This small molecule binds to this protein.
Small molecule (SMILES): CC(=O)N[C@@H]1[C@@H](O)[C@H](O)[C@@H](CO)O[C@H]1O

Binding-site contacts:
Ligand atom C5 contacts residue ASN122 of chain 1.D at 3.6 Å.
Ligand atom O7 contacts residue ASN122 of chain 1.D at 3.9 Å.
Ligand atom C8 contacts residue LYS133 of chain 1.D at 3.8 Å.
Ligand atom O7 contacts residue GLN100 of chain 1.D at 3.8 Å.
Ligand atom N2 contacts residue ASN122 of chain 1.D at 3.0 Å (h-bond).
Ligand atom C8 contacts residue GLN100 of chain 1.D at 3.9 Å.
Ligand atom C1 contacts residue ASN122 of chain 1.D at 1.4 Å.
Ligand atom C8 contacts residue PHE121 of chain 1.D at 3.6 Å (hydrophobic).
Ligand atom C2 contacts residue ASN122 of chain 1.D at 2.5 Å.
Ligand atom C8 contacts residue SER120 of chain 1.D at 3.5 Å.
Ligand atom C7 contacts residue GLN100 of chain 1.D at 4.1 Å.
Ligand atom C4 contacts residue ASN122 of chain 1.D at 4.2 Å.
Ligand atom C3 contacts residue ASN122 of chain 1.D at 3.8 Å.
Ligand atom C7 contacts residue PHE121 of chain 1.D at 4.4 Å (hydrophobic).
Ligand atom C7 contacts residue ASN122 of chain 1.D at 3.6 Å.
Ligand atom C8 contacts residue ASN122 of chain 1.D at 4.0 Å.
Ligand atom O5 contacts residue ASN122 of chain 1.D at 2.3 Å (h-bond).

Sequence of chain 1.D:
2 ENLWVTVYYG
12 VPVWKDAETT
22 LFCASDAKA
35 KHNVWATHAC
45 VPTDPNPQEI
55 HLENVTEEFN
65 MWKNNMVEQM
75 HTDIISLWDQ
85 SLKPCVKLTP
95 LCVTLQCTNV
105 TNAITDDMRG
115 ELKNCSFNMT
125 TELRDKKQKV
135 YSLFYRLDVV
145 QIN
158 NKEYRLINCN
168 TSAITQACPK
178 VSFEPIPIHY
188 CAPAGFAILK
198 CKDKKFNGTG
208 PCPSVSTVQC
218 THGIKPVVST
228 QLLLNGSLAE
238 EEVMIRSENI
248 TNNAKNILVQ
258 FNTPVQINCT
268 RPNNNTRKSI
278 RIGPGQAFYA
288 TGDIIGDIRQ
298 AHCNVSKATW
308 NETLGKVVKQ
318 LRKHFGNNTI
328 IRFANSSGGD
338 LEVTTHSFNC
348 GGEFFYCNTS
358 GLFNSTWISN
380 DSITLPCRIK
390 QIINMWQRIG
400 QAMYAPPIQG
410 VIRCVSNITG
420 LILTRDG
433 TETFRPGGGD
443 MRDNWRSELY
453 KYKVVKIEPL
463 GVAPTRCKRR